Binding-site contacts:
Ligand atom C5 contacts residue ASN231 of chain 3.A at 3.6 Å.
Ligand atom O7 contacts residue ASN231 of chain 3.A at 2.9 Å (h-bond).
Ligand atom C3 contacts residue ASN231 of chain 3.A at 3.8 Å.
Ligand atom C2 contacts residue ASN231 of chain 3.A at 2.5 Å.
Ligand atom C1 contacts residue ASN231 of chain 3.A at 1.4 Å.
Ligand atom C4 contacts residue ASN231 of chain 3.A at 4.2 Å.
Ligand atom C8 contacts residue ASN231 of chain 3.A at 4.4 Å.
Ligand atom O5 contacts residue ASN231 of chain 3.A at 2.3 Å (h-bond).
Ligand atom N2 contacts residue ASN231 of chain 3.A at 2.9 Å (h-bond).
Ligand atom O6 contacts residue LYS160 of chain 3.A at 4.3 Å.
Ligand atom C7 contacts residue ASN231 of chain 3.A at 3.1 Å.

The small molecule below binds the protein below.
Small molecule (SMILES): CC(=O)N[C@@H]1[C@@H](O)[C@H](O)[C@@H](CO)O[C@H]1O

Sequence of chain 3.A:
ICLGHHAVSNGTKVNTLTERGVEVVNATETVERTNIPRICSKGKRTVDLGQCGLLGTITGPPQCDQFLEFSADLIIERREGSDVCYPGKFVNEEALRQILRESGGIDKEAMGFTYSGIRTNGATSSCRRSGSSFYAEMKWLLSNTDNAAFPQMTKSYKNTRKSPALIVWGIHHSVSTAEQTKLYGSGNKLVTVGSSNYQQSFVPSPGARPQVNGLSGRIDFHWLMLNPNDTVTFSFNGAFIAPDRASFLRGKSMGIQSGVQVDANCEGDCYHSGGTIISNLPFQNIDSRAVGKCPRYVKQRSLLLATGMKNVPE